Sequence of chain 1.A:
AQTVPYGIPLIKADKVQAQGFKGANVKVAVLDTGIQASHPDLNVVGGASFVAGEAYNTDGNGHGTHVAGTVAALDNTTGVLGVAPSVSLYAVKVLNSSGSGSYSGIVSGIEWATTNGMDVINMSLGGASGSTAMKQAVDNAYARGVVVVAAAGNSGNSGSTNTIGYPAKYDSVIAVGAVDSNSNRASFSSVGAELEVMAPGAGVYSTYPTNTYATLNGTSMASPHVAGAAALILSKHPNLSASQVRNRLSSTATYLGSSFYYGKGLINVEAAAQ

This protein binds this small molecule.
Small molecule (SMILES): O=C(O)/C=C/c1ccccc1

Binding-site contacts:
Ligand atom C3 contacts residue SER220 of chain 1.A at 2.4 Å.
Ligand atom C35 contacts residue GLY126 of chain 1.A at 3.8 Å.
Ligand atom O contacts residue CCN1 of chain 1.O at 1.7 Å (h-bond).
Ligand atom C31 contacts residue CCN1 of chain 1.F at 3.8 Å.
Ligand atom C31 contacts residue LEU125 of chain 1.A at 3.7 Å (hydrophobic).
Ligand atom C3 contacts residue CCN1 of chain 1.F at 4.1 Å.
Ligand atom C31 contacts residue SER220 of chain 1.A at 3.8 Å.
Ligand atom C32 contacts residue ALA151 of chain 1.A at 3.6 Å (hydrophobic).
Ligand atom C3 contacts residue SER124 of chain 1.A at 3.9 Å.
Ligand atom C32 contacts residue LEU125 of chain 1.A at 3.1 Å (hydrophobic).
Ligand atom C34 contacts residue GLY126 of chain 1.A at 3.3 Å.
Ligand atom C31 contacts residue ALA151 of chain 1.A at 4.2 Å (hydrophobic).
Ligand atom O contacts residue SER220 of chain 1.A at 2.2 Å (h-bond).
Ligand atom C1 contacts residue SER220 of chain 1.A at 1.4 Å.
Ligand atom C31 contacts residue GLY126 of chain 1.A at 3.8 Å.
Ligand atom C33 contacts residue ALA151 of chain 1.A at 3.5 Å (hydrophobic).
Ligand atom C2 contacts residue CCN1 of chain 1.F at 4.1 Å.
Ligand atom C3 contacts residue ASN154 of chain 1.A at 4.1 Å.
Ligand atom C2 contacts residue ASN154 of chain 1.A at 3.5 Å.
Ligand atom C3 contacts residue CCN1 of chain 1.O at 3.9 Å.
Ligand atom C2 contacts residue CCN1 of chain 1.O at 2.7 Å.
Ligand atom C34 contacts residue GLY153 of chain 1.A at 3.8 Å.
Ligand atom C33 contacts residue LEU125 of chain 1.A at 3.3 Å (hydrophobic).
Ligand atom O contacts residue ASN154 of chain 1.A at 3.0 Å (h-bond).
Ligand atom C33 contacts residue GLY153 of chain 1.A at 3.9 Å.
Ligand atom C34 contacts residue LEU125 of chain 1.A at 4.3 Å (hydrophobic).
Ligand atom C1 contacts residue CCN1 of chain 1.O at 1.9 Å.
Ligand atom C34 contacts residue GLY127 of chain 1.A at 4.1 Å.
Ligand atom C3 contacts residue LEU125 of chain 1.A at 4.0 Å (hydrophobic).
Ligand atom C32 contacts residue GLY126 of chain 1.A at 3.3 Å.
Ligand atom C33 contacts residue GLY126 of chain 1.A at 3.1 Å.
Ligand atom O contacts residue GLY218 of chain 1.A at 4.2 Å.
Ligand atom C1 contacts residue HIS63 of chain 1.A at 3.7 Å.
Ligand atom C2 contacts residue SER220 of chain 1.A at 2.2 Å.
Ligand atom C3 contacts residue ALA151 of chain 1.A at 4.0 Å (hydrophobic).
Ligand atom C2 contacts residue SER124 of chain 1.A at 4.3 Å.
Ligand atom C1 contacts residue ASN154 of chain 1.A at 3.6 Å.
Ligand atom C36 contacts residue GLY126 of chain 1.A at 4.1 Å.
Ligand atom O contacts residue HIS63 of chain 1.A at 4.1 Å.
Ligand atom C36 contacts residue CCN1 of chain 1.F at 3.6 Å.